Binding-site contacts:
Ligand atom N contacts residue ASP99 of chain 1.A at 2.7 Å (salt-bridge).
Ligand atom CB contacts residue GLN93 of chain 1.A at 3.5 Å.
Ligand atom O contacts residue GLU104 of chain 1.A at 3.2 Å (salt-bridge).
Ligand atom CD1 contacts residue LEU92 of chain 1.A at 3.8 Å (hydrophobic).
Ligand atom CG2 contacts residue SER94 of chain 1.A at 4.0 Å.
Ligand atom CA contacts residue GLN93 of chain 1.A at 3.4 Å.
Ligand atom CB contacts residue TRP95 of chain 1.A at 3.7 Å (hydrophobic).
Ligand atom CD contacts residue TRP108 of chain 1.A at 3.6 Å (hydrophobic).
Ligand atom CD1 contacts residue LYS82 of chain 1.A at 3.8 Å.
Ligand atom CB contacts residue ASP99 of chain 1.A at 3.8 Å.
Ligand atom CG1 contacts residue GLN93 of chain 1.A at 3.8 Å.
Ligand atom O contacts residue GLN93 of chain 1.A at 2.9 Å (h-bond).
Ligand atom CD1 contacts residue GLY91 of chain 1.A at 3.7 Å.
Ligand atom CA contacts residue LEU92 of chain 1.A at 4.0 Å (hydrophobic).
Ligand atom CG1 contacts residue GLY91 of chain 1.A at 3.7 Å.
Ligand atom CA contacts residue SER94 of chain 1.A at 3.6 Å.
Ligand atom CB contacts residue GLN93 of chain 1.A at 3.8 Å.
Ligand atom CG contacts residue TRP108 of chain 1.A at 3.5 Å (hydrophobic).
Ligand atom C contacts residue GLY91 of chain 1.A at 3.7 Å.
Ligand atom CD1 contacts residue VAL83 of chain 1.A at 4.0 Å (hydrophobic).
Ligand atom CA contacts residue ASP99 of chain 1.A at 3.6 Å.
Ligand atom CG2 contacts residue GLN93 of chain 1.A at 3.7 Å.
Ligand atom C contacts residue TRP108 of chain 1.A at 3.9 Å (hydrophobic).
Ligand atom N contacts residue GLY91 of chain 1.A at 3.2 Å (h-bond).
Ligand atom N contacts residue LEU92 of chain 1.A at 3.8 Å.
Ligand atom O contacts residue LEU92 of chain 1.A at 3.4 Å.
Ligand atom CA contacts residue GLN93 of chain 1.A at 3.5 Å.
Ligand atom CG1 contacts residue LEU92 of chain 1.A at 3.8 Å (hydrophobic).
Ligand atom C contacts residue GLU104 of chain 1.A at 3.8 Å.
Ligand atom CG2 contacts residue GLN93 of chain 1.A at 3.9 Å.
Ligand atom C contacts residue GLN93 of chain 1.A at 3.7 Å.
Ligand atom C contacts residue LEU92 of chain 1.A at 3.7 Å (hydrophobic).
Ligand atom N contacts residue SER94 of chain 1.A at 4.0 Å.
Ligand atom O contacts residue TRP108 of chain 1.A at 3.1 Å (h-bond).
Ligand atom CB contacts residue GLU104 of chain 1.A at 3.7 Å.
Ligand atom CA contacts residue GLN93 of chain 1.A at 4.0 Å.
Ligand atom CA contacts residue GLY91 of chain 1.A at 3.3 Å.
Ligand atom N contacts residue GLN93 of chain 1.A at 3.0 Å (h-bond).
Ligand atom CA contacts residue GLU104 of chain 1.A at 3.7 Å.
Ligand atom N contacts residue GLU104 of chain 1.A at 3.0 Å (salt-bridge).

Sequence of chain 1.A:
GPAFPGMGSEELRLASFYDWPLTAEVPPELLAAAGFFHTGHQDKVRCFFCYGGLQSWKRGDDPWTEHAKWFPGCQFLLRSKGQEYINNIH

A small-molecule ligand and the protein it binds are described below.
Small molecule (SMILES): CC[C@H](C)[C@@H](C=O)NC(=O)[C@@H]1CCCN1C(=O)[C@@H](NC(=O)[C@H](C)N)C(C)C